The small molecule below binds the protein below.
Small molecule (SMILES): Cc1cn([C@H]2C[C@H](O)[C@@H](CO)O2)c(=O)nc1N

Sequence of chain 1.A:
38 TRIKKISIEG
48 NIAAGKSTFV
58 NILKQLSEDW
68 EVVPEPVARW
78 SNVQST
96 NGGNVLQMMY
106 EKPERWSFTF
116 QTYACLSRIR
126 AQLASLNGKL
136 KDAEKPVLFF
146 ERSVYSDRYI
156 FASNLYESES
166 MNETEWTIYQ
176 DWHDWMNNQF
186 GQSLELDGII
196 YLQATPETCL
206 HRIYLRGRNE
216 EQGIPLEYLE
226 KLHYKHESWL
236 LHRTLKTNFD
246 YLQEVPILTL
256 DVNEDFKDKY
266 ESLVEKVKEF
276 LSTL

Binding-site contacts:
Ligand atom C2 contacts residue PHE115 of chain 1.A at 3.4 Å (hydrophobic).
Ligand atom C4 contacts residue GLN116 of chain 1.A at 3.7 Å.
Ligand atom O3' contacts residue ILE49 of chain 1.A at 3.9 Å.
Ligand atom N4 contacts residue GLN116 of chain 1.A at 2.9 Å (h-bond).
Ligand atom C2 contacts residue PHE156 of chain 1.A at 3.5 Å (hydrophobic).
Ligand atom C6 contacts residue TRP77 of chain 1.A at 3.8 Å (hydrophobic).
Ligand atom C5A contacts residue ARG123 of chain 1.A at 3.1 Å.
Ligand atom N3 contacts residue GLN116 of chain 1.A at 2.9 Å (h-bond).
Ligand atom C5' contacts residue TRP77 of chain 1.A at 3.8 Å (hydrophobic).
Ligand atom O4' contacts residue TRP77 of chain 1.A at 3.8 Å.
Ligand atom N4 contacts residue PHE156 of chain 1.A at 3.5 Å.
Ligand atom N1 contacts residue PHE156 of chain 1.A at 3.9 Å.
Ligand atom C5' contacts residue ARG213 of chain 1.A at 3.8 Å.
Ligand atom C4' contacts residue GLU216 of chain 1.A at 3.8 Å.
Ligand atom C4' contacts residue LEU101 of chain 1.A at 3.9 Å (hydrophobic).
Ligand atom C5A contacts residue TRP77 of chain 1.A at 3.7 Å (hydrophobic).
Ligand atom C2' contacts residue TYR105 of chain 1.A at 3.5 Å (hydrophobic).
Ligand atom N3 contacts residue PHE156 of chain 1.A at 3.4 Å.
Ligand atom O3' contacts residue GLU216 of chain 1.A at 2.6 Å (salt-bridge).
Ligand atom C2' contacts residue ILE49 of chain 1.A at 3.6 Å (hydrophobic).
Ligand atom O5' contacts residue ARG147 of chain 1.A at 3.3 Å (salt-bridge).
Ligand atom C3' contacts residue TYR105 of chain 1.A at 3.6 Å (hydrophobic).
Ligand atom O2 contacts residue PHE156 of chain 1.A at 3.8 Å.
Ligand atom C2 contacts residue GLN116 of chain 1.A at 3.8 Å.
Ligand atom C5A contacts residue ASP152 of chain 1.A at 3.1 Å.
Ligand atom C3' contacts residue GLU216 of chain 1.A at 3.3 Å.
Ligand atom O3' contacts residue TYR105 of chain 1.A at 2.7 Å (h-bond).
Ligand atom O5' contacts residue GLU72 of chain 1.A at 2.7 Å (salt-bridge).
Ligand atom O2 contacts residue GLN116 of chain 1.A at 3.7 Å.
Ligand atom N4 contacts residue ASP152 of chain 1.A at 3.0 Å (salt-bridge).
Ligand atom N3 contacts residue PHE115 of chain 1.A at 3.4 Å.
Ligand atom O2 contacts residue PHE115 of chain 1.A at 3.6 Å.
Ligand atom C5' contacts residue GLU72 of chain 1.A at 3.6 Å.
Ligand atom O5' contacts residue TRP77 of chain 1.A at 3.9 Å.
Ligand atom C4 contacts residue PHE156 of chain 1.A at 3.5 Å (hydrophobic).
Ligand atom C5A contacts residue GLU72 of chain 1.A at 3.4 Å.
Ligand atom N1 contacts residue PHE115 of chain 1.A at 3.9 Å.
Ligand atom C1' contacts residue TYR105 of chain 1.A at 3.7 Å (hydrophobic).
Ligand atom O4' contacts residue LEU101 of chain 1.A at 3.5 Å.
Ligand atom O2 contacts residue MET104 of chain 1.A at 3.0 Å.